Binding-site contacts:
Ligand atom C21 contacts residue TYR160 of chain 2.A at 3.6 Å (hydrophobic).
Ligand atom C1 contacts residue NAD1 of chain 2.C at 3.6 Å.
Ligand atom C11 contacts residue LEU104 of chain 2.A at 3.7 Å (hydrophobic).
Ligand atom N4 contacts residue NAD1 of chain 2.C at 3.6 Å.
Ligand atom C13 contacts residue TYR160 of chain 2.A at 3.7 Å (hydrophobic).
Ligand atom C18 contacts residue TYR160 of chain 2.A at 3.6 Å (hydrophobic).
Ligand atom O1 contacts residue TYR160 of chain 2.A at 2.7 Å (h-bond).
Ligand atom C14 contacts residue ALA200 of chain 2.A at 3.8 Å (hydrophobic).
Ligand atom N1 contacts residue ALA99 of chain 2.A at 2.9 Å (h-bond).
Ligand atom C21 contacts residue ILE204 of chain 2.A at 3.6 Å (hydrophobic).
Ligand atom O1 contacts residue NAD1 of chain 2.C at 2.7 Å (h-bond).
Ligand atom C13 contacts residue TYR150 of chain 2.A at 3.5 Å (hydrophobic).
Ligand atom C9 contacts residue SER202 of chain 2.A at 3.6 Å.
Ligand atom C5 contacts residue ALA99 of chain 2.A at 3.5 Å (hydrophobic).
Ligand atom C1 contacts residue TYR160 of chain 2.A at 3.6 Å (hydrophobic).
Ligand atom C2 contacts residue ALA200 of chain 2.A at 3.6 Å (hydrophobic).
Ligand atom C22 contacts residue TYR160 of chain 2.A at 3.7 Å (hydrophobic).
Ligand atom C6 contacts residue LEU104 of chain 2.A at 3.6 Å (hydrophobic).
Ligand atom N2 contacts residue PHE98 of chain 2.A at 3.7 Å.
Ligand atom O2 contacts residue GLY101 of chain 2.A at 3.6 Å (h-bond).
Ligand atom C22 contacts residue ILE204 of chain 2.A at 3.5 Å (hydrophobic).
Ligand atom C10 contacts residue SER202 of chain 2.A at 3.7 Å.
Ligand atom C12 contacts residue ALA200 of chain 2.A at 3.3 Å (hydrophobic).
Ligand atom C23 contacts residue TYR160 of chain 2.A at 3.5 Å (hydrophobic).
Ligand atom C5 contacts residue PHE98 of chain 2.A at 3.6 Å (hydrophobic).
Ligand atom C21 contacts residue ASN159 of chain 2.A at 3.6 Å.
Ligand atom O2 contacts residue ALA99 of chain 2.A at 3.7 Å.
Ligand atom C20 contacts residue TYR160 of chain 2.A at 3.6 Å (hydrophobic).
Ligand atom N2 contacts residue ALA99 of chain 2.A at 2.8 Å (h-bond).
Ligand atom C17 contacts residue TYR150 of chain 2.A at 3.7 Å (hydrophobic).
Ligand atom C6 contacts residue ALA99 of chain 2.A at 3.5 Å (hydrophobic).
Ligand atom C20 contacts residue PRO158 of chain 2.A at 3.6 Å (hydrophobic).
Ligand atom O2 contacts residue PHE98 of chain 2.A at 3.6 Å.
Ligand atom O3 contacts residue ALA200 of chain 2.A at 3.8 Å.
Ligand atom C16 contacts residue PHE207 of chain 2.A at 3.7 Å (hydrophobic).
Ligand atom C13 contacts residue NAD1 of chain 2.C at 3.4 Å.
Ligand atom C17 contacts residue PHE207 of chain 2.A at 3.7 Å (hydrophobic).
Ligand atom C7 contacts residue ALA99 of chain 2.A at 3.8 Å (hydrophobic).
Ligand atom C14 contacts residue NAD1 of chain 2.C at 3.6 Å.
Ligand atom N1 contacts residue PHE98 of chain 2.A at 3.4 Å.

Sequence of chain 2.A:
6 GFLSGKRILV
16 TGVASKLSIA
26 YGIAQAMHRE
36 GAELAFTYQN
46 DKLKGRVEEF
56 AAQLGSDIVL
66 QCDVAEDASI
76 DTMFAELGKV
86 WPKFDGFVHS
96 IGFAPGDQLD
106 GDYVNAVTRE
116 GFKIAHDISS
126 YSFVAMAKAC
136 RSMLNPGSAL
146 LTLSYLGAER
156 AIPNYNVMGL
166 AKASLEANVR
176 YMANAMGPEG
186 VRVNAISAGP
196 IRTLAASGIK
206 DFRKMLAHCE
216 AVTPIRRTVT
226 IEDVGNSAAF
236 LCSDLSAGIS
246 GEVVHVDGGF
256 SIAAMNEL

A small-molecule ligand and the protein it binds are described below.
Small molecule (SMILES): Cc1c(CN(C)C(=O)/C=C/c2cnc3c(c2)CC[C@@H](N)C(=O)N3)oc2ccccc12